Sequence of chain 1.F:
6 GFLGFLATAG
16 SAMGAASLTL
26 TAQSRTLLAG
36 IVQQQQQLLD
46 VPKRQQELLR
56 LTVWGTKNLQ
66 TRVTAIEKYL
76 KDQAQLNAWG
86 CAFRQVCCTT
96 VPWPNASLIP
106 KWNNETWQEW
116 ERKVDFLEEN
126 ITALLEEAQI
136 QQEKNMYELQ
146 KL

Binding-site contacts:
Ligand atom C7 contacts residue ASN109 of chain 1.F at 3.6 Å.
Ligand atom O7 contacts residue LYS106 of chain 1.F at 3.5 Å.
Ligand atom O5 contacts residue ASN109 of chain 1.F at 2.5 Å (h-bond).
Ligand atom C7 contacts residue LYS106 of chain 1.F at 3.9 Å.
Ligand atom C2 contacts residue ASN109 of chain 1.F at 2.5 Å.
Ligand atom C4 contacts residue ASN109 of chain 1.F at 4.4 Å.
Ligand atom C8 contacts residue TRP107 of chain 1.F at 3.7 Å (hydrophobic).
Ligand atom C8 contacts residue ASN108 of chain 1.F at 3.6 Å.
Ligand atom N2 contacts residue ASN109 of chain 1.F at 2.8 Å (h-bond).
Ligand atom C3 contacts residue ASN109 of chain 1.F at 3.9 Å.
Ligand atom O7 contacts residue ASN109 of chain 1.F at 4.0 Å.
Ligand atom C8 contacts residue LYS106 of chain 1.F at 3.7 Å.
Ligand atom C5 contacts residue ASN109 of chain 1.F at 3.8 Å.
Ligand atom N2 contacts residue ASN108 of chain 1.F at 4.5 Å.
Ligand atom C1 contacts residue ASN109 of chain 1.F at 1.5 Å.

This small molecule binds to this protein.
Small molecule (SMILES): CC(=O)N[C@@H]1[C@@H](O)[C@H](O)[C@@H](CO)O[C@H]1O